Binding-site contacts:
Ligand atom C1 contacts residue MET80 of chain 1.B at 3.9 Å (hydrophobic).
Ligand atom O5 contacts residue GLU76 of chain 1.B at 3.9 Å.
Ligand atom O6 contacts residue MET80 of chain 1.B at 3.5 Å.
Ligand atom C5 contacts residue ASN79 of chain 1.B at 3.8 Å.
Ligand atom C1 contacts residue ASN79 of chain 1.B at 1.5 Å.
Ligand atom N2 contacts residue ASN99 of chain 1.B at 4.2 Å.
Ligand atom O6 contacts residue THR77 of chain 1.B at 3.0 Å (h-bond).
Ligand atom N2 contacts residue ASN79 of chain 1.B at 2.9 Å (h-bond).
Ligand atom O7 contacts residue ASN79 of chain 1.B at 3.7 Å.
Ligand atom C1 contacts residue THR77 of chain 1.B at 4.4 Å.
Ligand atom C5 contacts residue THR77 of chain 1.B at 4.4 Å.
Ligand atom C8 contacts residue ILE64 of chain 1.E at 3.8 Å (hydrophobic).
Ligand atom C1 contacts residue GLU76 of chain 1.B at 3.8 Å.
Ligand atom C6 contacts residue MET80 of chain 1.B at 4.3 Å (hydrophobic).
Ligand atom C2 contacts residue ASN79 of chain 1.B at 2.6 Å.
Ligand atom C8 contacts residue ASN79 of chain 1.B at 4.0 Å.
Ligand atom O5 contacts residue ASN79 of chain 1.B at 2.4 Å (h-bond).
Ligand atom O7 contacts residue GLU76 of chain 1.B at 3.9 Å.
Ligand atom C6 contacts residue TRP24 of chain 1.E at 3.6 Å (hydrophobic).
Ligand atom O2 contacts residue TRP24 of chain 1.E at 3.4 Å.
Ligand atom O6 contacts residue ILE64 of chain 1.E at 3.4 Å.
Ligand atom C7 contacts residue ASN99 of chain 1.B at 4.4 Å.
Ligand atom C5 contacts residue MET80 of chain 1.B at 3.9 Å (hydrophobic).
Ligand atom O5 contacts residue MET80 of chain 1.B at 3.6 Å.
Ligand atom C8 contacts residue ASN99 of chain 1.B at 3.7 Å.
Ligand atom C3 contacts residue ASN79 of chain 1.B at 3.9 Å.
Ligand atom C6 contacts residue THR77 of chain 1.B at 3.8 Å.
Ligand atom O4 contacts residue TRP24 of chain 1.E at 4.0 Å.
Ligand atom C2 contacts residue GLU76 of chain 1.B at 4.1 Å.
Ligand atom C8 contacts residue TRP227 of chain 1.B at 3.5 Å (hydrophobic).
Ligand atom C7 contacts residue ASN79 of chain 1.B at 3.4 Å.
Ligand atom C8 contacts residue MET80 of chain 1.B at 4.2 Å (hydrophobic).
Ligand atom O6 contacts residue ASN60 of chain 1.E at 4.3 Å.
Ligand atom O5 contacts residue THR77 of chain 1.B at 3.4 Å (h-bond).
Ligand atom C7 contacts residue GLU76 of chain 1.B at 4.4 Å.
Ligand atom C5 contacts residue TRP24 of chain 1.E at 4.3 Å (hydrophobic).
Ligand atom C4 contacts residue ASN79 of chain 1.B at 4.4 Å.

Sequence of chain 1.B:
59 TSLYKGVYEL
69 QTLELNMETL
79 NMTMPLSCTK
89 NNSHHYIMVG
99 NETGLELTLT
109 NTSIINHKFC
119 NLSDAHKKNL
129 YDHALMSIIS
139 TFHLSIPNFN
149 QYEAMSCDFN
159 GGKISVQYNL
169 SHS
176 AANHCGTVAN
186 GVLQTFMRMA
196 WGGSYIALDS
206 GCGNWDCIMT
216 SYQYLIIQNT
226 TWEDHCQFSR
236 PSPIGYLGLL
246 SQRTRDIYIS

The protein below binds the small molecule below.
Small molecule (SMILES): CC(=O)N[C@H]1[C@H](O[C@H]2[C@H](O)[C@@H](NC(C)=O)CO[C@@H]2CO)O[C@H](CO)[C@@H](O[C@@H]2O[C@H](CO)[C@@H](O)[C@H](O)[C@@H]2O)[C@@H]1O

Sequence of chain 1.E:
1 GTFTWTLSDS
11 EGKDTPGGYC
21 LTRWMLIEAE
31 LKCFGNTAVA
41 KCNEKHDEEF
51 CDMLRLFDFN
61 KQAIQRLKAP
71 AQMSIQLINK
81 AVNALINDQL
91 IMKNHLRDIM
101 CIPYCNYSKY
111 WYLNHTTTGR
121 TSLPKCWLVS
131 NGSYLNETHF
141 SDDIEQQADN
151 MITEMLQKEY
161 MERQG